Sequence of chain 1.A:
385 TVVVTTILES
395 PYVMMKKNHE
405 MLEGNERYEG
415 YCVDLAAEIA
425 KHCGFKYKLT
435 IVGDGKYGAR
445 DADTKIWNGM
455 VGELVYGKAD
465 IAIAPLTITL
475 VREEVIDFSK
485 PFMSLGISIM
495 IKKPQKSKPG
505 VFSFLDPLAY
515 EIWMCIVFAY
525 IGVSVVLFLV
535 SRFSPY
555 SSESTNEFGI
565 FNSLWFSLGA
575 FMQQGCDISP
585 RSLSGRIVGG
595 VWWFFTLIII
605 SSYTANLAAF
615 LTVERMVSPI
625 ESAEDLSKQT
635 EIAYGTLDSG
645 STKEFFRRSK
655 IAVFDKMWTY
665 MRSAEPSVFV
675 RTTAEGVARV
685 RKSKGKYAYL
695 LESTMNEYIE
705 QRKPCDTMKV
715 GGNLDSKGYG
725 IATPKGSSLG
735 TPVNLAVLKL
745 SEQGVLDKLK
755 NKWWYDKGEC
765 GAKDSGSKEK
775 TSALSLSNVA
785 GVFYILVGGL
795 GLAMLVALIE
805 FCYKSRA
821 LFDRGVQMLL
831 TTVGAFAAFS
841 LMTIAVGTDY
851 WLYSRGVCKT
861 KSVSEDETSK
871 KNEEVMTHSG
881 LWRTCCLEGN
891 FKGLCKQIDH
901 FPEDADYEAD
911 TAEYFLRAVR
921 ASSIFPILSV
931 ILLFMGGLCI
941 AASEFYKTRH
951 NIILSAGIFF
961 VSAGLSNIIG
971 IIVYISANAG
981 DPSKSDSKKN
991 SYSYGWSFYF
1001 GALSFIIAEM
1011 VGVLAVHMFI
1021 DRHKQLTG

A protein and the small-molecule ligand that binds it are described below.
Small molecule (SMILES): NS(=O)(=O)c1cc2c(cc1Cl)N[C@H]([C@H]1C[C@H]3C=C[C@@H]1C3)NS2(=O)=O

Binding-site contacts:
Ligand atom O3 contacts residue SER720 of chain 1.D at 4.0 Å.
Ligand atom C3 contacts residue SER745 of chain 1.A at 3.8 Å.
Ligand atom C14 contacts residue SER745 of chain 1.A at 3.0 Å.
Ligand atom C2 contacts residue GLY722 of chain 1.D at 3.6 Å.
Ligand atom C8 contacts residue SER720 of chain 1.D at 3.8 Å.
Ligand atom C1 contacts residue SER745 of chain 1.A at 4.0 Å.
Ligand atom C5 contacts residue SER745 of chain 1.A at 3.6 Å.
Ligand atom N2 contacts residue SER720 of chain 1.D at 3.2 Å (h-bond).
Ligand atom C2 contacts residue ILE472 of chain 1.D at 4.1 Å (hydrophobic).
Ligand atom O4 contacts residue SER488 of chain 1.A at 4.1 Å.
Ligand atom O1 contacts residue SER488 of chain 1.A at 3.8 Å.
Ligand atom C10 contacts residue SER720 of chain 1.D at 3.5 Å.
Ligand atom O4 contacts residue MET487 of chain 1.A at 3.4 Å.
Ligand atom C11 contacts residue SER488 of chain 1.A at 3.8 Å.
Ligand atom O3 contacts residue SER488 of chain 1.A at 3.9 Å.
Ligand atom C11 contacts residue SER720 of chain 1.D at 4.1 Å.
Ligand atom C5 contacts residue ILE472 of chain 1.D at 4.1 Å (hydrophobic).
Ligand atom C3 contacts residue LYS721 of chain 1.D at 3.5 Å.
Ligand atom O4 contacts residue PHE486 of chain 1.A at 2.9 Å (h-bond).
Ligand atom S1 contacts residue PRO485 of chain 1.A at 4.0 Å.
Ligand atom C14 contacts residue SER720 of chain 1.D at 3.4 Å.
Ligand atom O2 contacts residue PRO485 of chain 1.A at 2.8 Å (h-bond).
Ligand atom N2 contacts residue SER745 of chain 1.A at 2.6 Å (h-bond).
Ligand atom C4 contacts residue SER720 of chain 1.D at 3.9 Å.
Ligand atom C6 contacts residue SER745 of chain 1.A at 3.2 Å.
Ligand atom C10 contacts residue SER745 of chain 1.A at 3.0 Å.
Ligand atom C9 contacts residue SER720 of chain 1.D at 4.1 Å.
Ligand atom CL contacts residue ASP751 of chain 1.A at 3.1 Å.
Ligand atom C12 contacts residue SER720 of chain 1.D at 3.9 Å.
Ligand atom C13 contacts residue SER720 of chain 1.D at 3.6 Å.
Ligand atom C7 contacts residue ILE472 of chain 1.D at 3.0 Å (hydrophobic).
Ligand atom N3 contacts residue ASP751 of chain 1.A at 3.0 Å (salt-bridge).
Ligand atom C4 contacts residue SER745 of chain 1.A at 3.1 Å.
Ligand atom C3 contacts residue SER720 of chain 1.D at 3.1 Å.
Ligand atom C6 contacts residue LEU742 of chain 1.A at 3.8 Å (hydrophobic).
Ligand atom S2 contacts residue PHE486 of chain 1.A at 4.2 Å.
Ligand atom C13 contacts residue SER745 of chain 1.A at 4.1 Å.
Ligand atom C8 contacts residue SER745 of chain 1.A at 3.8 Å.
Ligand atom C2 contacts residue SER720 of chain 1.D at 4.1 Å.
Ligand atom C2 contacts residue LYS721 of chain 1.D at 3.6 Å.

Sequence of chain 1.D:
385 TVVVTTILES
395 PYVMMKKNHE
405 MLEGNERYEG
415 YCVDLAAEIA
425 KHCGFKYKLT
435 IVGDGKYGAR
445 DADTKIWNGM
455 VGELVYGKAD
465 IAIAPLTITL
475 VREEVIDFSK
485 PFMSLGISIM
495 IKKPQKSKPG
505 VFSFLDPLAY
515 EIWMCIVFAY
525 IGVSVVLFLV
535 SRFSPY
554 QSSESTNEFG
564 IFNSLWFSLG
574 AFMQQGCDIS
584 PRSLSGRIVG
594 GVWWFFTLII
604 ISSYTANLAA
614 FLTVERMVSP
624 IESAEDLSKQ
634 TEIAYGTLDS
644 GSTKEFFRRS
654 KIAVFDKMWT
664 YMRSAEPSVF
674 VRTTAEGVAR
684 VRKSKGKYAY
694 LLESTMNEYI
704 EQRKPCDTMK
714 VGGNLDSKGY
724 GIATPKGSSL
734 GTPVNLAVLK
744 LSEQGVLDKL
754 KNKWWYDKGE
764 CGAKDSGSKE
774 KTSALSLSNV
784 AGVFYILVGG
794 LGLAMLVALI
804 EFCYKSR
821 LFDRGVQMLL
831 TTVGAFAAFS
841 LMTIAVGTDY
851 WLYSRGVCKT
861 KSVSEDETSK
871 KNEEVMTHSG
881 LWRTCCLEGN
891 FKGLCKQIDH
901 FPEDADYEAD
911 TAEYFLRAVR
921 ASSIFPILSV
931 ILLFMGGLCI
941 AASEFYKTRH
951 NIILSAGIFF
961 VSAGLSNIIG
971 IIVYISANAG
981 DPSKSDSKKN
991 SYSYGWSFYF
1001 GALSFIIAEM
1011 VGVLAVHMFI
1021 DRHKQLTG